Binding-site contacts:
Ligand atom C7 contacts residue ASN237 of chain 33.E at 3.7 Å.
Ligand atom O5 contacts residue ASN237 of chain 33.E at 2.3 Å (h-bond).
Ligand atom C8 contacts residue NAG1 of chain 33.I at 4.3 Å.
Ligand atom C4 contacts residue ASN237 of chain 33.E at 4.3 Å.
Ligand atom N2 contacts residue ASN237 of chain 33.E at 3.1 Å (h-bond).
Ligand atom C1 contacts residue ASN237 of chain 33.E at 1.4 Å.
Ligand atom C8 contacts residue ASN218 of chain 33.E at 2.8 Å.
Ligand atom O7 contacts residue ASN218 of chain 33.E at 3.5 Å (h-bond).
Ligand atom C7 contacts residue ASN218 of chain 33.E at 3.4 Å.
Ligand atom N2 contacts residue GLY216 of chain 33.E at 2.6 Å (h-bond).
Ligand atom C5 contacts residue ASN237 of chain 33.E at 3.6 Å.
Ligand atom C8 contacts residue LYS217 of chain 33.E at 3.9 Å.
Ligand atom O6 contacts residue ASN237 of chain 33.E at 4.4 Å.
Ligand atom C2 contacts residue GLY216 of chain 33.E at 3.9 Å.
Ligand atom C1 contacts residue GLY216 of chain 33.E at 4.3 Å.
Ligand atom C7 contacts residue GLY216 of chain 33.E at 2.7 Å.
Ligand atom C8 contacts residue GLY216 of chain 33.E at 2.1 Å.
Ligand atom C7 contacts residue NAG1 of chain 33.I at 4.4 Å.
Ligand atom N2 contacts residue ASN218 of chain 33.E at 4.4 Å.
Ligand atom C2 contacts residue ASN237 of chain 33.E at 2.6 Å.
Ligand atom O7 contacts residue GLY216 of chain 33.E at 3.9 Å.
Ligand atom O7 contacts residue ASN237 of chain 33.E at 3.8 Å.
Ligand atom O7 contacts residue NAG1 of chain 33.I at 3.7 Å.
Ligand atom C3 contacts residue ASN237 of chain 33.E at 3.9 Å.

A protein and the small-molecule ligand that binds it are described below.
Small molecule (SMILES): CC(=O)N[C@H]1[C@H](O[C@H]2[C@H](O)[C@@H](NC(C)=O)CO[C@@H]2CO)O[C@H](CO)[C@@H](O[C@@H]2O[C@H](CO)[C@@H](O)[C@H](O)[C@@H]2O)[C@@H]1O

Sequence of chain 33.E:
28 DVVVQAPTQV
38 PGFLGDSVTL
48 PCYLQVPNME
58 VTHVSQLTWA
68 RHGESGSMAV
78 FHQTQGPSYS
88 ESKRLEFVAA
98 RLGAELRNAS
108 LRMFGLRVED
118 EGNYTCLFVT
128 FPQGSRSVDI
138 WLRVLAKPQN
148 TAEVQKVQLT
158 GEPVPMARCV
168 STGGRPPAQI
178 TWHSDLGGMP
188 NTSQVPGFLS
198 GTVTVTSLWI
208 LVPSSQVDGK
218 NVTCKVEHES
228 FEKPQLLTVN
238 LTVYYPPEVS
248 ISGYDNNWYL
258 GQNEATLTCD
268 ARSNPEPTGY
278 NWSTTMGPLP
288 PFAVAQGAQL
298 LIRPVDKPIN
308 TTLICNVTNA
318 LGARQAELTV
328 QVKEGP